Sequence of chain 1.A:
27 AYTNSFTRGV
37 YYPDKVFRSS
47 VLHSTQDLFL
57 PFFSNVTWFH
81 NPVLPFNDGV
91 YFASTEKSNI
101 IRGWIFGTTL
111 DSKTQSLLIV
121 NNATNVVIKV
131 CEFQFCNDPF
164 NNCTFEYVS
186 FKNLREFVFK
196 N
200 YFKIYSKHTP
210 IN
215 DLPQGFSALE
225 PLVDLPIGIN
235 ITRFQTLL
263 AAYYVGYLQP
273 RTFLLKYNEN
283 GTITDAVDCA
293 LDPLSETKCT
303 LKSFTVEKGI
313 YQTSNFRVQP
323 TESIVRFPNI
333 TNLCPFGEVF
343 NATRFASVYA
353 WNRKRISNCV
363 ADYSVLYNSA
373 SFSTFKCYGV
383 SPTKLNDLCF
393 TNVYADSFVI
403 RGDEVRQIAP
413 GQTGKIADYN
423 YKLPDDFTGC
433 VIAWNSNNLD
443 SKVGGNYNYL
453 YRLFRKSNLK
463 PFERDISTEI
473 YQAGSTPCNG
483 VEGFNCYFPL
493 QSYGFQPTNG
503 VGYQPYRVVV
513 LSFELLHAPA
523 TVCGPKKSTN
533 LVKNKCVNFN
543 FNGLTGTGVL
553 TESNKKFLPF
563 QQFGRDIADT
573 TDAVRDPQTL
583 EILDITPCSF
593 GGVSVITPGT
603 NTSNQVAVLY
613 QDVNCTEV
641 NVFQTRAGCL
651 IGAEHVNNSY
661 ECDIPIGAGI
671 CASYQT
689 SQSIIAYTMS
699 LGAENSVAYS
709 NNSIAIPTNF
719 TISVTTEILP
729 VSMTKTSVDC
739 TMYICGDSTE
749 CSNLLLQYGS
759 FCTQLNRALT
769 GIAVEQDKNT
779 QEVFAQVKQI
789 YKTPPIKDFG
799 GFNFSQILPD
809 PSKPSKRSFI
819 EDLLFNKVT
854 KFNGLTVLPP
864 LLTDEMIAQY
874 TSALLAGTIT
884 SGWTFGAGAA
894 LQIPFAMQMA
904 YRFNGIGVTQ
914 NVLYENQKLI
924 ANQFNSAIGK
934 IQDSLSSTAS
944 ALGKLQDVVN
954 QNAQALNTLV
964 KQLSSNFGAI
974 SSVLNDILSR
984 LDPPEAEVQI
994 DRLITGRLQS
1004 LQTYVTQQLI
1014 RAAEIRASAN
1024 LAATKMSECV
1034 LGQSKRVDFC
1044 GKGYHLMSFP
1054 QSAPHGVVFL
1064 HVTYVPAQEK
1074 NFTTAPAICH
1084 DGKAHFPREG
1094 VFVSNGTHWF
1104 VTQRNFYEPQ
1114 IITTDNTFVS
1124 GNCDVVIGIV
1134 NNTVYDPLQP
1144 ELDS

Binding-site contacts:
Ligand atom C1 contacts residue ASN1098 of chain 1.A at 1.4 Å.
Ligand atom C8 contacts residue HIS1101 of chain 1.A at 4.3 Å.
Ligand atom C5 contacts residue THR1100 of chain 1.A at 4.2 Å.
Ligand atom O5 contacts residue PHE1103 of chain 1.A at 3.5 Å.
Ligand atom O5 contacts residue ASN1098 of chain 1.A at 2.4 Å (h-bond).
Ligand atom C3 contacts residue THR1100 of chain 1.A at 3.5 Å.
Ligand atom C4 contacts residue ASN1098 of chain 1.A at 4.2 Å.
Ligand atom C2 contacts residue THR1100 of chain 1.A at 3.8 Å.
Ligand atom C2 contacts residue ASN1098 of chain 1.A at 2.4 Å.
Ligand atom O6 contacts residue PHE1103 of chain 1.A at 2.9 Å.
Ligand atom O3 contacts residue THR1100 of chain 1.A at 4.5 Å.
Ligand atom C6 contacts residue PHE1103 of chain 1.A at 3.3 Å (hydrophobic).
Ligand atom O7 contacts residue HIS1101 of chain 1.A at 3.5 Å (h-bond).
Ligand atom N2 contacts residue ASN1098 of chain 1.A at 2.6 Å (h-bond).
Ligand atom O5 contacts residue THR1100 of chain 1.A at 4.4 Å.
Ligand atom C7 contacts residue ASN1098 of chain 1.A at 3.2 Å.
Ligand atom C4 contacts residue THR1100 of chain 1.A at 4.4 Å.
Ligand atom C5 contacts residue ASN1098 of chain 1.A at 3.7 Å.
Ligand atom O4 contacts residue HIS1101 of chain 1.A at 4.2 Å.
Ligand atom O5 contacts residue HIS1101 of chain 1.A at 4.0 Å.
Ligand atom C1 contacts residue PHE1103 of chain 1.A at 4.5 Å (hydrophobic).
Ligand atom N2 contacts residue THR1100 of chain 1.A at 3.7 Å.
Ligand atom C3 contacts residue ASN1098 of chain 1.A at 3.8 Å.
Ligand atom C5 contacts residue HIS1101 of chain 1.A at 3.7 Å.
Ligand atom C6 contacts residue HIS1101 of chain 1.A at 4.0 Å.
Ligand atom C1 contacts residue HIS1101 of chain 1.A at 4.4 Å.
Ligand atom C4 contacts residue HIS1101 of chain 1.A at 4.4 Å.
Ligand atom C1 contacts residue THR1100 of chain 1.A at 3.5 Å.
Ligand atom O7 contacts residue ASN1098 of chain 1.A at 3.5 Å (h-bond).
Ligand atom C7 contacts residue HIS1101 of chain 1.A at 4.2 Å.
Ligand atom C8 contacts residue ASN1098 of chain 1.A at 3.5 Å.
Ligand atom C5 contacts residue PHE1103 of chain 1.A at 4.2 Å (hydrophobic).

The small molecule below binds the protein below.
Small molecule (SMILES): CC(=O)N[C@H]1[C@H](O[C@H]2[C@H](O)[C@@H](NC(C)=O)CO[C@@H]2CO)O[C@H](CO)[C@@H](O)[C@@H]1O